Binding-site contacts:
Ligand atom O3 contacts residue ASP53 of chain 1.A at 3.0 Å (salt-bridge).
Ligand atom O3 contacts residue GLY251 of chain 1.A at 3.1 Å.
Ligand atom C16 contacts residue ASP53 of chain 1.A at 3.4 Å.
Ligand atom F2 contacts residue TRP136 of chain 1.A at 3.4 Å.
Ligand atom C26 contacts residue TYR92 of chain 1.A at 3.6 Å (hydrophobic).
Ligand atom F1 contacts residue GLY95 of chain 1.A at 3.3 Å.
Ligand atom C31 contacts residue GLY55 of chain 1.A at 3.0 Å.
Ligand atom C19 contacts residue ASP249 of chain 1.A at 3.4 Å.
Ligand atom F1 contacts residue PHE129 of chain 1.A at 3.2 Å.
Ligand atom C5 contacts residue GLY251 of chain 1.A at 3.5 Å.
Ligand atom C8 contacts residue GLN94 of chain 1.A at 3.2 Å.
Ligand atom C11 contacts residue GLY32 of chain 1.A at 3.4 Å.
Ligand atom C22 contacts residue GLY251 of chain 1.A at 3.3 Å.
Ligand atom N2 contacts residue THR252 of chain 1.A at 3.2 Å (h-bond).
Ligand atom F1 contacts residue GLN94 of chain 1.A at 3.1 Å.
Ligand atom N2 contacts residue GLY251 of chain 1.A at 3.0 Å (h-bond).
Ligand atom C14 contacts residue THR252 of chain 1.A at 3.5 Å.
Ligand atom C29 contacts residue PRO91 of chain 1.A at 3.4 Å (hydrophobic).
Ligand atom C25 contacts residue GLN94 of chain 1.A at 3.2 Å.
Ligand atom C13 contacts residue GLY251 of chain 1.A at 3.2 Å.
Ligand atom O2 contacts residue THR93 of chain 1.A at 3.2 Å (h-bond).
Ligand atom O1 contacts residue THR253 of chain 1.A at 2.9 Å (h-bond).
Ligand atom C27 contacts residue THR93 of chain 1.A at 3.3 Å.
Ligand atom O2 contacts residue TYR92 of chain 1.A at 3.3 Å.
Ligand atom N3 contacts residue GLY55 of chain 1.A at 2.9 Å (h-bond).
Ligand atom C33 contacts residue ARG256 of chain 1.A at 3.4 Å.
Ligand atom C19 contacts residue GLY55 of chain 1.A at 3.4 Å.
Ligand atom O2 contacts residue GLN94 of chain 1.A at 3.6 Å.
Ligand atom C12 contacts residue GLY32 of chain 1.A at 3.6 Å.
Ligand atom C22 contacts residue LEU51 of chain 1.A at 3.6 Å (hydrophobic).
Ligand atom C17 contacts residue ASP53 of chain 1.A at 3.5 Å.
Ligand atom O3 contacts residue THR252 of chain 1.A at 3.0 Å (h-bond).
Ligand atom C24 contacts residue GLN94 of chain 1.A at 3.3 Å.
Ligand atom C17 contacts residue GLY251 of chain 1.A at 3.4 Å.
Ligand atom N3 contacts residue ASP249 of chain 1.A at 2.7 Å (salt-bridge).
Ligand atom C25 contacts residue PHE129 of chain 1.A at 3.5 Å (hydrophobic).
Ligand atom C4 contacts residue THR252 of chain 1.A at 3.4 Å.
Ligand atom O3 contacts residue ASP249 of chain 1.A at 2.7 Å (salt-bridge).
Ligand atom C18 contacts residue ASP249 of chain 1.A at 3.4 Å.
Ligand atom C11 contacts residue THR253 of chain 1.A at 3.3 Å.

A protein and the small-molecule ligand that binds it are described below.
Small molecule (SMILES): CCCN(CCC)C(=O)c1cc(C)cc(C(=O)N[C@@H](Cc2cc(F)cc(F)c2)[C@H](O)CNCc2cccc(OC)c2)c1

Sequence of chain 1.A:
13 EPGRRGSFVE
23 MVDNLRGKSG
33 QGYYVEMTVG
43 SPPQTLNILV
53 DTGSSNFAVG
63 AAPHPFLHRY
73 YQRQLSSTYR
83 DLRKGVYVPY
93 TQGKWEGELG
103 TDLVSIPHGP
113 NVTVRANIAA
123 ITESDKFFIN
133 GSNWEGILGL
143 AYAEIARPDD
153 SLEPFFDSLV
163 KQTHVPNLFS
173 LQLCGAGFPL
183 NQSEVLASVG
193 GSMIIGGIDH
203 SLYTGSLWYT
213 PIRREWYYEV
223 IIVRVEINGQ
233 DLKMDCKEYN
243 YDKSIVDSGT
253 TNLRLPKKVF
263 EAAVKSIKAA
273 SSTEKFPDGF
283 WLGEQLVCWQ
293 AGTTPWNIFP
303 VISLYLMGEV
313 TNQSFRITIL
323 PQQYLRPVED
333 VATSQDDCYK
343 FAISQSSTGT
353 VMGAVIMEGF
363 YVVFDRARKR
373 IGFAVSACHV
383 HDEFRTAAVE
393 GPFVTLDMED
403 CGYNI